Sequence of chain 1.A:
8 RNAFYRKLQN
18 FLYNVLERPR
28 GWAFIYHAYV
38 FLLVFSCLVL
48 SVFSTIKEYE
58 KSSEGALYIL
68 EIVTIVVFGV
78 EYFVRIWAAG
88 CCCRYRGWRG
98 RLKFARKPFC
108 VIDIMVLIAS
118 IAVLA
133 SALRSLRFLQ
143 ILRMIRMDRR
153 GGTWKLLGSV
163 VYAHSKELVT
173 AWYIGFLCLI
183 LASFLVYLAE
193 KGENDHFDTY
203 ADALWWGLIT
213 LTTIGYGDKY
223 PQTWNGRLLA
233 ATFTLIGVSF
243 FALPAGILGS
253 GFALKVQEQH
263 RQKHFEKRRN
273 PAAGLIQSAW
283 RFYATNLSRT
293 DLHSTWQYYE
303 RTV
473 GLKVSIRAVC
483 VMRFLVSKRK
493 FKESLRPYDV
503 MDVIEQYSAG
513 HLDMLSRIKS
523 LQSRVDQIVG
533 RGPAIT

This protein binds this small molecule.
Small molecule (SMILES): CCCCCCCC(=O)OC[C@H](COP(=O)(O)O[C@@H]1[C@H](O)[C@H](O)[C@@H](OP(=O)(O)O)[C@H](OP(=O)(O)O)[C@H]1O)OC(=O)CCCCCCC

Sequence of chain 1.B:
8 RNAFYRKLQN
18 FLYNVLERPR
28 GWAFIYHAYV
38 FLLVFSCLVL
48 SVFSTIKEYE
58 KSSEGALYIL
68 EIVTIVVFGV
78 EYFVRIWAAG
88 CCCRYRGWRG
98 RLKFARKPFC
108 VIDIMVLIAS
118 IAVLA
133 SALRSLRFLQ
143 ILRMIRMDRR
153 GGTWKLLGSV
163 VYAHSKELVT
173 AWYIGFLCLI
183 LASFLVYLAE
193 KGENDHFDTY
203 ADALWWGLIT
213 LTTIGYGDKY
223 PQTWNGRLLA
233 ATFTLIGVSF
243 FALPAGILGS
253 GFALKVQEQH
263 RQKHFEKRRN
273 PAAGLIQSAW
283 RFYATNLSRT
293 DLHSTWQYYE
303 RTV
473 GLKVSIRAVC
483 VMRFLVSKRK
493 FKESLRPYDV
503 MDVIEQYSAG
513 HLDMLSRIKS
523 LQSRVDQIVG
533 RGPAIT

Binding-site contacts:
Ligand atom P5 contacts residue LYS265 of chain 1.A at 3.2 Å.
Ligand atom C3A contacts residue THR155 of chain 1.A at 4.2 Å.
Ligand atom C2B contacts residue VAL171 of chain 1.B at 4.2 Å (hydrophobic).
Ligand atom C8A contacts residue MET149 of chain 1.A at 4.0 Å (hydrophobic).
Ligand atom C4A contacts residue VAL171 of chain 1.B at 4.0 Å (hydrophobic).
Ligand atom O52 contacts residue LYS265 of chain 1.A at 2.5 Å (salt-bridge).
Ligand atom C4A contacts residue ASP150 of chain 1.A at 3.2 Å.
Ligand atom C1B contacts residue VAL171 of chain 1.B at 4.2 Å (hydrophobic).
Ligand atom C2B contacts residue PHE31 of chain 1.A at 3.5 Å (hydrophobic).
Ligand atom C3 contacts residue ARG25 of chain 1.A at 4.2 Å.
Ligand atom P1 contacts residue LYS168 of chain 1.B at 3.9 Å.
Ligand atom C3A contacts residue ASP150 of chain 1.A at 3.5 Å.
Ligand atom C4 contacts residue ARG25 of chain 1.A at 3.6 Å.
Ligand atom O2 contacts residue ARG152 of chain 1.A at 2.6 Å (salt-bridge).
Ligand atom C8B contacts residue TRP174 of chain 1.B at 3.9 Å (hydrophobic).
Ligand atom O12 contacts residue LYS168 of chain 1.B at 3.4 Å.
Ligand atom O43 contacts residue ARG25 of chain 1.A at 3.4 Å.
Ligand atom O11 contacts residue LYS168 of chain 1.B at 3.1 Å.
Ligand atom C8A contacts residue PHE38 of chain 1.A at 3.8 Å (hydrophobic).
Ligand atom O3C contacts residue PHE31 of chain 1.A at 3.4 Å.
Ligand atom C2A contacts residue VAL171 of chain 1.B at 3.5 Å (hydrophobic).
Ligand atom C1B contacts residue PHE31 of chain 1.A at 3.2 Å (hydrophobic).
Ligand atom C3B contacts residue PHE31 of chain 1.A at 3.4 Å (hydrophobic).
Ligand atom C8A contacts residue TYR175 of chain 1.B at 4.1 Å (hydrophobic).
Ligand atom O1B contacts residue VAL171 of chain 1.B at 4.2 Å.
Ligand atom C5 contacts residue ARG25 of chain 1.A at 4.2 Å.
Ligand atom C6A contacts residue TYR175 of chain 1.B at 3.9 Å (hydrophobic).
Ligand atom O5 contacts residue LYS265 of chain 1.A at 3.2 Å (salt-bridge).
Ligand atom O51 contacts residue LYS265 of chain 1.A at 3.6 Å (salt-bridge).
Ligand atom O1A contacts residue ARG152 of chain 1.A at 4.1 Å.
Ligand atom P5 contacts residue ARG25 of chain 1.A at 4.2 Å.
Ligand atom O3C contacts residue SER167 of chain 1.B at 3.9 Å.
Ligand atom C4A contacts residue THR155 of chain 1.A at 3.7 Å.
Ligand atom O53 contacts residue ARG25 of chain 1.A at 2.9 Å (salt-bridge).
Ligand atom C3C contacts residue SER167 of chain 1.B at 3.5 Å.
Ligand atom C5A contacts residue VAL171 of chain 1.B at 4.2 Å (hydrophobic).
Ligand atom C3C contacts residue VAL171 of chain 1.B at 4.2 Å (hydrophobic).
Ligand atom O1B contacts residue PHE31 of chain 1.A at 3.2 Å.
Ligand atom O2C contacts residue PHE31 of chain 1.A at 3.6 Å.
Ligand atom C2 contacts residue ARG152 of chain 1.A at 3.6 Å.